A protein and the small-molecule ligand that binds it are described below.
Small molecule (SMILES): C[C@@H](O)[C@H](N)C(=O)O

Sequence of chain 1.B:
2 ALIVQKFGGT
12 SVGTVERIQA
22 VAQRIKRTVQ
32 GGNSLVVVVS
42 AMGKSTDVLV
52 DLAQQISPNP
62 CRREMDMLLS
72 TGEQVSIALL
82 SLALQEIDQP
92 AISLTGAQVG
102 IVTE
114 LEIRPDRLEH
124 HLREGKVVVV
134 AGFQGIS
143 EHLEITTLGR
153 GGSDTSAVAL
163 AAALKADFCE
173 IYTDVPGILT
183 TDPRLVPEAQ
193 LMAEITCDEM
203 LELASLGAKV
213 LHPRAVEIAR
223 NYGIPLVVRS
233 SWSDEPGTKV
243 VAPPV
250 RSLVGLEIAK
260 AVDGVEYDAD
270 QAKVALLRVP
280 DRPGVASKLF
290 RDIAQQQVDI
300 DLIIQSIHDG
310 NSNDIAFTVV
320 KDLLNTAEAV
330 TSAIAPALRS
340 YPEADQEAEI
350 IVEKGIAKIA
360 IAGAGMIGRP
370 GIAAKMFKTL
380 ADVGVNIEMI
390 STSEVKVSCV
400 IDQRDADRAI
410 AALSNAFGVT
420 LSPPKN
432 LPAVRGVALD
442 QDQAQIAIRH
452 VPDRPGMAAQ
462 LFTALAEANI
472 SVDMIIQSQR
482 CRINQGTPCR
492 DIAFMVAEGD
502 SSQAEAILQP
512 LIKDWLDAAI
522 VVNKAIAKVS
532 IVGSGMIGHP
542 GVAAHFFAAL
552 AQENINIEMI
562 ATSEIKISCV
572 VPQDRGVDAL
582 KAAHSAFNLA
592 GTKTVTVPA

Binding-site contacts:
Ligand atom OG1 contacts residue GLN304 of chain 1.B at 2.8 Å (h-bond).
Ligand atom O contacts residue PRO282 of chain 1.B at 3.6 Å.
Ligand atom OXT contacts residue VAL284 of chain 1.B at 3.0 Å (h-bond).
Ligand atom OG1 contacts residue ALA285 of chain 1.B at 3.5 Å.
Ligand atom CB contacts residue ILE314 of chain 1.B at 4.2 Å (hydrophobic).
Ligand atom O contacts residue GLY283 of chain 1.B at 4.1 Å.
Ligand atom CA contacts residue ASN557 of chain 1.B at 3.6 Å.
Ligand atom CG2 contacts residue ASN312 of chain 1.B at 3.8 Å.
Ligand atom C contacts residue GLY283 of chain 1.B at 4.1 Å.
Ligand atom CG2 contacts residue ILE558 of chain 1.B at 4.1 Å (hydrophobic).
Ligand atom CA contacts residue ASP280 of chain 1.B at 3.9 Å.
Ligand atom OXT contacts residue ARG281 of chain 1.B at 3.2 Å (salt-bridge).
Ligand atom CB contacts residue GLN304 of chain 1.B at 3.6 Å.
Ligand atom N contacts residue GLN304 of chain 1.B at 4.2 Å.
Ligand atom C contacts residue ASN557 of chain 1.B at 3.9 Å.
Ligand atom CB contacts residue ILE558 of chain 1.B at 4.2 Å (hydrophobic).
Ligand atom C contacts residue PRO282 of chain 1.B at 4.1 Å (hydrophobic).
Ligand atom C contacts residue ILE558 of chain 1.B at 4.1 Å (hydrophobic).
Ligand atom CG2 contacts residue ASP280 of chain 1.B at 3.9 Å.
Ligand atom OXT contacts residue GLY283 of chain 1.B at 3.6 Å (h-bond).
Ligand atom O contacts residue ASN557 of chain 1.B at 3.5 Å (h-bond).
Ligand atom O contacts residue ARG281 of chain 1.B at 3.4 Å (salt-bridge).
Ligand atom CB contacts residue VAL284 of chain 1.B at 4.0 Å (hydrophobic).
Ligand atom CA contacts residue VAL284 of chain 1.B at 4.2 Å (hydrophobic).
Ligand atom OG1 contacts residue ILE558 of chain 1.B at 4.0 Å.
Ligand atom OXT contacts residue PRO282 of chain 1.B at 4.1 Å.
Ligand atom N contacts residue ILE558 of chain 1.B at 2.7 Å (h-bond).
Ligand atom O contacts residue ILE558 of chain 1.B at 3.1 Å (h-bond).
Ligand atom C contacts residue ARG281 of chain 1.B at 3.0 Å.
Ligand atom N contacts residue ASP280 of chain 1.B at 3.0 Å (salt-bridge).
Ligand atom N contacts residue ASN557 of chain 1.B at 2.7 Å (h-bond).
Ligand atom OXT contacts residue ALA285 of chain 1.B at 2.8 Å (h-bond).
Ligand atom C contacts residue ALA285 of chain 1.B at 4.0 Å (hydrophobic).
Ligand atom OG1 contacts residue ILE314 of chain 1.B at 3.9 Å.
Ligand atom C contacts residue VAL284 of chain 1.B at 4.0 Å (hydrophobic).
Ligand atom CB contacts residue ALA285 of chain 1.B at 4.2 Å (hydrophobic).
Ligand atom CA contacts residue ILE558 of chain 1.B at 3.9 Å (hydrophobic).
Ligand atom CA contacts residue ARG281 of chain 1.B at 3.2 Å.
Ligand atom CG2 contacts residue GLN304 of chain 1.B at 3.3 Å.
Ligand atom N contacts residue ARG281 of chain 1.B at 4.0 Å.